Binding-site contacts:
Ligand atom N2 contacts residue ASN709 of chain 1.A at 2.9 Å (h-bond).
Ligand atom C8 contacts residue ASN709 of chain 1.A at 4.4 Å.
Ligand atom C1 contacts residue ASN709 of chain 1.A at 1.4 Å.
Ligand atom C2 contacts residue ASN709 of chain 1.A at 2.4 Å.
Ligand atom C5 contacts residue ASN709 of chain 1.A at 3.7 Å.
Ligand atom C8 contacts residue ILE1130 of chain 1.A at 4.3 Å (hydrophobic).
Ligand atom O5 contacts residue ASN709 of chain 1.A at 2.4 Å (h-bond).
Ligand atom C3 contacts residue ASN709 of chain 1.A at 3.8 Å.
Ligand atom C8 contacts residue GLY1131 of chain 1.A at 3.6 Å.
Ligand atom C7 contacts residue ASN709 of chain 1.A at 3.4 Å.
Ligand atom C4 contacts residue ASN709 of chain 1.A at 4.2 Å.
Ligand atom O7 contacts residue ASN709 of chain 1.A at 3.5 Å (h-bond).

A small-molecule ligand and the protein it binds are described below.
Small molecule (SMILES): CC(=O)N[C@@H]1[C@@H](O)[C@H](O)[C@@H](CO)O[C@H]1O

Sequence of chain 1.A:
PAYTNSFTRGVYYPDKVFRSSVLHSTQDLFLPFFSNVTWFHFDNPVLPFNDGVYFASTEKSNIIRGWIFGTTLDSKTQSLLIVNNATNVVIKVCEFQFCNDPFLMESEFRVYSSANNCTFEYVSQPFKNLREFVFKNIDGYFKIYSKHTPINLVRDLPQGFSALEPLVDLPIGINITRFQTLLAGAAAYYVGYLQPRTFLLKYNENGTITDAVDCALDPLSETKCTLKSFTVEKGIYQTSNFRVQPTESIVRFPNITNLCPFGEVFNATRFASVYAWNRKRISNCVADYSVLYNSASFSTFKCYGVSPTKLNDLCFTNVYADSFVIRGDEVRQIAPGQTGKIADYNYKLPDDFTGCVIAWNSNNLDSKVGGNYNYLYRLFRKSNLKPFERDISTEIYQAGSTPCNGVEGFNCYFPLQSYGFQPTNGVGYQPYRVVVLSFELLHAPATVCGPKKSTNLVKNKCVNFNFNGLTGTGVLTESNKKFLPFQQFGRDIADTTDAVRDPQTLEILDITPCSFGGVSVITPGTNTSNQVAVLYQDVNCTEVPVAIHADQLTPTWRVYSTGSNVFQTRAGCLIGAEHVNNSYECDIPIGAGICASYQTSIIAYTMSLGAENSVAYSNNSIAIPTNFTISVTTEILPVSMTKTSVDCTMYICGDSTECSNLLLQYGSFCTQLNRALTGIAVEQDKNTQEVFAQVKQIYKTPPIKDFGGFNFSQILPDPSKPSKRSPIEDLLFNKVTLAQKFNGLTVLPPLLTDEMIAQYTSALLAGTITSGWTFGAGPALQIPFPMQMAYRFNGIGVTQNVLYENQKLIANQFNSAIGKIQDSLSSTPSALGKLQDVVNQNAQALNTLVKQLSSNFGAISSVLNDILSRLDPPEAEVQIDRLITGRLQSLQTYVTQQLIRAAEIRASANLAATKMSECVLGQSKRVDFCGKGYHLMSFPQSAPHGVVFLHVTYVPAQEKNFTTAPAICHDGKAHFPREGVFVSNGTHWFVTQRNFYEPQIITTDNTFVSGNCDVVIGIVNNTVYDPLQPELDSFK